Binding-site contacts:
Ligand atom C05 contacts residue TRP245 of chain 1.A at 3.5 Å (hydrophobic).
Ligand atom C02 contacts residue PHE222 of chain 1.A at 3.3 Å (hydrophobic).
Ligand atom O01 contacts residue TYR151 of chain 1.A at 2.4 Å (h-bond).
Ligand atom C15 contacts residue CYS223 of chain 1.A at 3.5 Å (hydrophobic).
Ligand atom C05 contacts residue MN1 of chain 1.C at 3.2 Å.
Ligand atom C15 contacts residue PHE222 of chain 1.A at 3.7 Å (hydrophobic).
Ligand atom C16 contacts residue PHE222 of chain 1.A at 3.6 Å (hydrophobic).
Ligand atom C04 contacts residue TRP245 of chain 1.A at 3.5 Å (hydrophobic).
Ligand atom C05 contacts residue ASN235 of chain 1.A at 3.6 Å.
Ligand atom C14 contacts residue CYS223 of chain 1.A at 3.4 Å (hydrophobic).
Ligand atom C29 contacts residue HIS225 of chain 1.A at 3.2 Å.
Ligand atom C08 contacts residue PHE222 of chain 1.A at 3.6 Å (hydrophobic).
Ligand atom C07 contacts residue MN1 of chain 1.C at 3.2 Å.
Ligand atom N06 contacts residue HIS313 of chain 1.A at 3.5 Å (h-bond).
Ligand atom CL1 contacts residue ARG75 of chain 1.A at 3.6 Å.
Ligand atom N09 contacts residue PHE222 of chain 1.A at 3.5 Å.
Ligand atom O30 contacts residue TYR151 of chain 1.A at 3.4 Å (h-bond).
Ligand atom C20 contacts residue ASP154 of chain 1.A at 3.6 Å.
Ligand atom F25 contacts residue GLU227 of chain 1.A at 2.8 Å.
Ligand atom O30 contacts residue LYS243 of chain 1.A at 2.8 Å (salt-bridge).
Ligand atom C07 contacts residue HIS225 of chain 1.A at 3.3 Å.
Ligand atom O01 contacts residue TYR214 of chain 1.A at 3.5 Å.
Ligand atom C17 contacts residue PHE222 of chain 1.A at 3.7 Å (hydrophobic).
Ligand atom C02 contacts residue TYR151 of chain 1.A at 3.3 Å (hydrophobic).
Ligand atom N06 contacts residue MN1 of chain 1.C at 2.3 Å.
Ligand atom N06 contacts residue HIS225 of chain 1.A at 3.2 Å (h-bond).
Ligand atom C28 contacts residue HIS225 of chain 1.A at 3.8 Å.
Ligand atom CL1 contacts residue ALA153 of chain 1.A at 3.4 Å.
Ligand atom C10 contacts residue TYR214 of chain 1.A at 3.6 Å (hydrophobic).
Ligand atom F26 contacts residue ASP228 of chain 1.A at 2.6 Å.
Ligand atom C04 contacts residue PHE222 of chain 1.A at 3.6 Å (hydrophobic).
Ligand atom C16 contacts residue SER221 of chain 1.A at 3.6 Å.
Ligand atom C29 contacts residue MN1 of chain 1.C at 3.6 Å.
Ligand atom C03 contacts residue PHE222 of chain 1.A at 3.6 Å (hydrophobic).
Ligand atom C02 contacts residue LYS243 of chain 1.A at 3.7 Å.
Ligand atom C05 contacts residue HIS313 of chain 1.A at 3.8 Å.
Ligand atom C05 contacts residue PHE222 of chain 1.A at 3.7 Å (hydrophobic).
Ligand atom O01 contacts residue PHE222 of chain 1.A at 3.2 Å.
Ligand atom O30 contacts residue PHE222 of chain 1.A at 3.7 Å.
Ligand atom N09 contacts residue TYR214 of chain 1.A at 3.4 Å.

The protein below binds the small molecule below.
Small molecule (SMILES): O=C(O)c1ccnc2cc([C@@H](OCC3CCC(F)(F)CC3)c3ccccc3Cl)[nH]c12

Sequence of chain 1.A:
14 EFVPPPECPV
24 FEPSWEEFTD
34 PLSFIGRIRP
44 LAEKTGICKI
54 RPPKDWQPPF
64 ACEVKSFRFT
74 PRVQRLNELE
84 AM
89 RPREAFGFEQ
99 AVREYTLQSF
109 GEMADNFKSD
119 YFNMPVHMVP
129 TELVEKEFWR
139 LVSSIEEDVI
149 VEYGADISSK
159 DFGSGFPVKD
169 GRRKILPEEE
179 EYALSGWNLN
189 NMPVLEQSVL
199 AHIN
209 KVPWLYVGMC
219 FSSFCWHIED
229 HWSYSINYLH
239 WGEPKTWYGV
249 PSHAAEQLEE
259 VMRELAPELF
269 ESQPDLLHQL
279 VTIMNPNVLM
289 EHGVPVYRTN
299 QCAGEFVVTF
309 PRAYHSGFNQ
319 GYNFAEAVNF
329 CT